This small molecule binds to this protein.
Small molecule (SMILES): OC[C@H]1O[C@@H](O)[C@H](O)[C@@H](O)[C@@H]1O

Sequence of chain 1.A:
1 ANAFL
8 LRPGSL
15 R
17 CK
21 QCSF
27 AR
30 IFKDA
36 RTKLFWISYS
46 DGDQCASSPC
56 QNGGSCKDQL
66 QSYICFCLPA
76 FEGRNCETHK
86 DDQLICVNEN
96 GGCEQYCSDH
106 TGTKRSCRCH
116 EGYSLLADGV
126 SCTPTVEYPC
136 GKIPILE

Binding-site contacts:
Ligand atom O6 contacts residue SER52 of chain 1.A at 4.4 Å.
Ligand atom C2 contacts residue SER52 of chain 1.A at 2.5 Å.
Ligand atom C1 contacts residue SER52 of chain 1.A at 1.4 Å.
Ligand atom C1 contacts residue PRO54 of chain 1.A at 4.4 Å (hydrophobic).
Ligand atom C4 contacts residue SER52 of chain 1.A at 4.2 Å.
Ligand atom C2 contacts residue TYR68 of chain 1.A at 4.1 Å (hydrophobic).
Ligand atom C5 contacts residue SER52 of chain 1.A at 3.6 Å.
Ligand atom C4 contacts residue TYR68 of chain 1.A at 4.2 Å (hydrophobic).
Ligand atom O3 contacts residue TYR68 of chain 1.A at 3.5 Å.
Ligand atom C3 contacts residue TYR68 of chain 1.A at 4.3 Å (hydrophobic).
Ligand atom O2 contacts residue SER52 of chain 1.A at 3.0 Å (h-bond).
Ligand atom C2 contacts residue GLN49 of chain 1.A at 3.7 Å.
Ligand atom C2 contacts residue PRO54 of chain 1.A at 4.4 Å (hydrophobic).
Ligand atom O2 contacts residue GLN49 of chain 1.A at 3.2 Å (h-bond).
Ligand atom O5 contacts residue PRO54 of chain 1.A at 3.8 Å.
Ligand atom C3 contacts residue SER52 of chain 1.A at 3.9 Å.
Ligand atom C1 contacts residue GLN49 of chain 1.A at 4.2 Å.
Ligand atom O5 contacts residue SER52 of chain 1.A at 2.4 Å (h-bond).